Sequence of chain 23.F:
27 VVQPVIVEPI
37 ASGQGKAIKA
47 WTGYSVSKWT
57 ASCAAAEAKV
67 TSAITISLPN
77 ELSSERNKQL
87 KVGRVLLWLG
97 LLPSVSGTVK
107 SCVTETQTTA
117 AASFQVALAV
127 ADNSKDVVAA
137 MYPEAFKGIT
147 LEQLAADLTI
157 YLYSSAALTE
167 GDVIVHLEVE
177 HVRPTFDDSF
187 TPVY

Binding-site contacts:
Ligand atom C8 contacts residue TRP47 of chain 23.F at 3.6 Å (hydrophobic).
Ligand atom N6 contacts residue TRP47 of chain 23.F at 4.2 Å.
Ligand atom C3' contacts residue GLU140 of chain 23.F at 3.8 Å.
Ligand atom C2' contacts residue GLU140 of chain 23.F at 3.0 Å.
Ligand atom C8 contacts residue LYS143 of chain 23.F at 2.7 Å.
Ligand atom C6 contacts residue TRP47 of chain 23.F at 3.7 Å (hydrophobic).
Ligand atom N3 contacts residue TRP47 of chain 23.F at 3.4 Å.
Ligand atom C5 contacts residue TRP47 of chain 23.F at 3.8 Å (hydrophobic).
Ligand atom C4' contacts residue GLU140 of chain 23.F at 3.4 Å.
Ligand atom N9 contacts residue LYS143 of chain 23.F at 3.2 Å (salt-bridge).
Ligand atom C2 contacts residue TRP47 of chain 23.F at 3.4 Å (hydrophobic).
Ligand atom O4' contacts residue LYS143 of chain 23.F at 4.4 Å.
Ligand atom O3' contacts residue GLU140 of chain 23.F at 4.4 Å.
Ligand atom N1 contacts residue TRP47 of chain 23.F at 3.7 Å.
Ligand atom C5' contacts residue ARG90 of chain 23.F at 4.3 Å.
Ligand atom C1' contacts residue GLU140 of chain 23.F at 2.7 Å.
Ligand atom C1' contacts residue LYS143 of chain 23.F at 3.1 Å.
Ligand atom C1' contacts residue TRP47 of chain 23.F at 3.7 Å (hydrophobic).
Ligand atom O4' contacts residue TRP47 of chain 23.F at 3.4 Å.
Ligand atom O2' contacts residue LYS143 of chain 23.F at 3.8 Å.
Ligand atom O2' contacts residue GLU140 of chain 23.F at 2.3 Å (salt-bridge).
Ligand atom N9 contacts residue GLU140 of chain 23.F at 4.1 Å.
Ligand atom O4' contacts residue LYS143 of chain 23.F at 4.2 Å.
Ligand atom C4 contacts residue TRP47 of chain 23.F at 3.3 Å (hydrophobic).
Ligand atom N7 contacts residue LYS143 of chain 23.F at 3.8 Å.
Ligand atom N7 contacts residue TRP47 of chain 23.F at 3.6 Å.
Ligand atom N9 contacts residue TRP47 of chain 23.F at 3.3 Å.
Ligand atom O4' contacts residue GLU140 of chain 23.F at 3.0 Å (salt-bridge).
Ligand atom C2' contacts residue LYS143 of chain 23.F at 3.7 Å.

This small molecule binds to this protein.
Small molecule (SMILES): Nc1ncnc2c1ncn2[C@@H]1O[C@H]([C@@H]2O[C@@H]3[C@H](O[P](=O)(O)O2)[C@@H](CO[P](=O)(O)O[C@H]2[C@@H](O)[C@H](n4cnc5c(N)ncnc54)O[C@@H]2COP(=O)=O)O[C@H]3n2ccc(=O)[nH]c2=O)[C@@H](O[P](=O)(O)OC[C@H]2O[C@@H](n3ccc(=O)[nH]c3=O)[C@H](O)[C@@H]2O)[C@H]1O